Sequence of chain 1.G:
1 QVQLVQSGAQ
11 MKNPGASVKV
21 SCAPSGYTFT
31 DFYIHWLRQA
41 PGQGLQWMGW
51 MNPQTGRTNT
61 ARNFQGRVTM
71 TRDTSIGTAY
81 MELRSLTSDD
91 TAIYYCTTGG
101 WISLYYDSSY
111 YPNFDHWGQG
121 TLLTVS

Binding-site contacts:
Ligand atom C7 contacts residue HIS308 of chain 1.E at 4.0 Å.
Ligand atom O6 contacts residue TYR105 of chain 1.G at 4.0 Å.
Ligand atom C3 contacts residue TYR51 of chain 1.H at 3.9 Å (hydrophobic).
Ligand atom O7 contacts residue ASN310 of chain 1.E at 3.1 Å (h-bond).
Ligand atom C2 contacts residue ASN310 of chain 1.E at 2.4 Å.
Ligand atom O2 contacts residue SER58 of chain 1.H at 3.2 Å (h-bond).
Ligand atom O4 contacts residue TYR105 of chain 1.G at 3.4 Å.
Ligand atom O4 contacts residue LYS55 of chain 1.H at 3.6 Å.
Ligand atom C6 contacts residue THR386 of chain 1.E at 3.6 Å.
Ligand atom C4 contacts residue ASP115 of chain 1.G at 3.1 Å.
Ligand atom O4 contacts residue ASP115 of chain 1.G at 2.9 Å (salt-bridge).
Ligand atom C4 contacts residue TYR106 of chain 1.G at 3.9 Å (hydrophobic).
Ligand atom C2 contacts residue SER58 of chain 1.H at 4.0 Å.
Ligand atom C3 contacts residue TYR105 of chain 1.G at 3.8 Å (hydrophobic).
Ligand atom O4 contacts residue ASN113 of chain 1.G at 3.2 Å.
Ligand atom C1 contacts residue TYR106 of chain 1.G at 3.7 Å (hydrophobic).
Ligand atom C6 contacts residue TRP101 of chain 1.G at 3.9 Å (hydrophobic).
Ligand atom C2 contacts residue TYR51 of chain 1.H at 3.9 Å (hydrophobic).
Ligand atom O3 contacts residue SER58 of chain 1.H at 4.0 Å.
Ligand atom O6 contacts residue THR388 of chain 1.E at 3.6 Å.
Ligand atom C5 contacts residue ASN310 of chain 1.E at 3.6 Å.
Ligand atom N2 contacts residue ASN310 of chain 1.E at 2.9 Å (h-bond).
Ligand atom O3 contacts residue TYR51 of chain 1.H at 3.3 Å.
Ligand atom O3 contacts residue ASP115 of chain 1.G at 3.3 Å (salt-bridge).
Ligand atom O5 contacts residue ASN310 of chain 1.E at 2.3 Å (h-bond).
Ligand atom O7 contacts residue SER103 of chain 1.G at 3.3 Å.
Ligand atom C3 contacts residue ASN310 of chain 1.E at 3.8 Å.
Ligand atom N2 contacts residue HIS308 of chain 1.E at 3.4 Å (h-bond).
Ligand atom O5 contacts residue THR386 of chain 1.E at 3.8 Å.
Ligand atom C8 contacts residue THR276 of chain 1.E at 3.3 Å.
Ligand atom O3 contacts residue TRP101 of chain 1.G at 3.9 Å.
Ligand atom O7 contacts residue TRP101 of chain 1.G at 3.2 Å.
Ligand atom C4 contacts residue TYR105 of chain 1.G at 4.0 Å (hydrophobic).
Ligand atom C8 contacts residue HIS308 of chain 1.E at 3.6 Å.
Ligand atom C5 contacts residue TYR105 of chain 1.G at 3.8 Å (hydrophobic).
Ligand atom C1 contacts residue ASN310 of chain 1.E at 1.4 Å.
Ligand atom C7 contacts residue ASN310 of chain 1.E at 3.2 Å.
Ligand atom O6 contacts residue THR386 of chain 1.E at 3.6 Å (h-bond).
Ligand atom O3 contacts residue TYR48 of chain 1.H at 3.5 Å (h-bond).
Ligand atom O6 contacts residue TYR106 of chain 1.G at 3.8 Å.

Sequence of chain 1.E:
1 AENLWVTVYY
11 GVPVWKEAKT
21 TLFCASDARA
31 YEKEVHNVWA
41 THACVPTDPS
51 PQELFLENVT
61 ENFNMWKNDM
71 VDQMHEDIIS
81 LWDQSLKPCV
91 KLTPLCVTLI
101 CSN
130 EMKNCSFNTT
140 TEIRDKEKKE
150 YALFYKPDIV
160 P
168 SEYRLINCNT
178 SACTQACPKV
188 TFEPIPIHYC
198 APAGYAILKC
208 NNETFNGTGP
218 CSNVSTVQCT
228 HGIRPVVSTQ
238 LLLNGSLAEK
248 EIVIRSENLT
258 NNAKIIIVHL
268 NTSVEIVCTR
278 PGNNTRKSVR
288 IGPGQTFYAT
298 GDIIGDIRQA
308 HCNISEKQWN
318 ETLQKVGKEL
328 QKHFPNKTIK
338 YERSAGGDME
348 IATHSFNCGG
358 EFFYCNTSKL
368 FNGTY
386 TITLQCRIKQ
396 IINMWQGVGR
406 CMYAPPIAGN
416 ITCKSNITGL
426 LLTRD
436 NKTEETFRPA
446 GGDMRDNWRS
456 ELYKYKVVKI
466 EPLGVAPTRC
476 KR

The protein below binds the small molecule below.
Small molecule (SMILES): CC(=O)N[C@H]1[C@H](O[C@H]2[C@H](O)[C@@H](NC(C)=O)CO[C@@H]2CO)O[C@H](CO)[C@@H](O[C@@H]2O[C@H](CO[C@H]3O[C@H](CO)[C@@H](O)[C@H](O)[C@@H]3O)[C@@H](O)[C@H](O[C@H]3O[C@H](CO)[C@@H](O)[C@H](O)[C@@H]3O[C@H]3O[C@H](CO)[C@@H](O)[C@H](O)[C@@H]3O[C@H]3O[C@H](CO)[C@@H](O)[C@H](O)[C@@H]3O)[C@@H]2O)[C@@H]1O

Sequence of chain 1.H:
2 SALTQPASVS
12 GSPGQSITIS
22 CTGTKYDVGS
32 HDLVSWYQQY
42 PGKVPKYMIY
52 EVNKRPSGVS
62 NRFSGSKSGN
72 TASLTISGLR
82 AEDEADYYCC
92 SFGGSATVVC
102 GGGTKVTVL